Binding-site contacts:
Ligand atom C3 contacts residue ASN473 of chain 1.B at 3.8 Å.
Ligand atom C5 contacts residue ASN473 of chain 1.B at 3.7 Å.
Ligand atom O5 contacts residue ASN473 of chain 1.B at 2.4 Å (h-bond).
Ligand atom C8 contacts residue LYS464 of chain 1.B at 3.5 Å.
Ligand atom O7 contacts residue ASN473 of chain 1.B at 3.6 Å (h-bond).
Ligand atom C1 contacts residue ASN473 of chain 1.B at 1.4 Å.
Ligand atom N2 contacts residue ASN473 of chain 1.B at 2.9 Å (h-bond).
Ligand atom C7 contacts residue ASN473 of chain 1.B at 3.4 Å.
Ligand atom C2 contacts residue ASN473 of chain 1.B at 2.5 Å.
Ligand atom C4 contacts residue ASN473 of chain 1.B at 4.2 Å.
Ligand atom C8 contacts residue ASN473 of chain 1.B at 4.5 Å.

Sequence of chain 1.B:
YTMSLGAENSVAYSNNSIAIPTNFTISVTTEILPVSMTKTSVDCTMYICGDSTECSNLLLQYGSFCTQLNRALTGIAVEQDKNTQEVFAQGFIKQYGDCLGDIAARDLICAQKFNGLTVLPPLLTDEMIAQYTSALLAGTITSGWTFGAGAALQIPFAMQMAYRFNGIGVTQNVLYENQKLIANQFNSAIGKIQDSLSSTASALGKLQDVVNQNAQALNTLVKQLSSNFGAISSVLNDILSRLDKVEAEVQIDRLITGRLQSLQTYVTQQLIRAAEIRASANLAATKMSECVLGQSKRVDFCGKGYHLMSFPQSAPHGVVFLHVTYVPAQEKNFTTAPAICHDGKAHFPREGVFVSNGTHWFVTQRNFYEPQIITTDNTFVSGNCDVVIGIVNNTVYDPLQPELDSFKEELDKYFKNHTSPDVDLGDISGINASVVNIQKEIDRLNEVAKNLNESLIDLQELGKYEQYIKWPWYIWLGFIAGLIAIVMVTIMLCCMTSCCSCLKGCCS

The small molecule below binds the protein below.
Small molecule (SMILES): CC(=O)N[C@H]1[C@H](O[C@H]2[C@H](O)[C@@H](NC(C)=O)CO[C@@H]2CO)O[C@H](CO)[C@@H](O[C@H]2O[C@H](CO)[C@@H](O)[C@H](O)[C@@H]2O)[C@@H]1O